Binding-site contacts:
Ligand atom CD2 contacts residue LEU115 of chain 1.A at 4.1 Å (hydrophobic).
Ligand atom CE1 contacts residue LEU164 of chain 1.A at 4.0 Å (hydrophobic).
Ligand atom NE2 contacts residue ALA60 of chain 1.A at 3.8 Å.
Ligand atom NT contacts residue ALA60 of chain 1.A at 4.2 Å.
Ligand atom CG contacts residue ALA60 of chain 1.A at 4.2 Å (hydrophobic).
Ligand atom ND1 contacts residue LYS62 of chain 1.A at 4.2 Å.
Ligand atom CE1 contacts residue ALA60 of chain 1.A at 3.8 Å (hydrophobic).
Ligand atom CD2 contacts residue MET116 of chain 1.A at 3.6 Å (hydrophobic).
Ligand atom CE1 contacts residue ASP114 of chain 1.A at 3.9 Å.
Ligand atom NT contacts residue LYS62 of chain 1.A at 4.4 Å.
Ligand atom NE2 contacts residue LEU164 of chain 1.A at 4.4 Å.
Ligand atom NT contacts residue ASP114 of chain 1.A at 3.6 Å.
Ligand atom NE2 contacts residue LEU115 of chain 1.A at 4.2 Å.
Ligand atom CD2 contacts residue ALA60 of chain 1.A at 4.0 Å (hydrophobic).
Ligand atom CE1 contacts residue GLN113 of chain 1.A at 4.5 Å.
Ligand atom NT contacts residue LEU164 of chain 1.A at 3.5 Å.
Ligand atom NE2 contacts residue ASP114 of chain 1.A at 3.6 Å (salt-bridge).
Ligand atom NE2 contacts residue MET116 of chain 1.A at 3.3 Å (h-bond).
Ligand atom ND1 contacts residue ALA60 of chain 1.A at 4.0 Å.
Ligand atom NT contacts residue GLN113 of chain 1.A at 3.4 Å (h-bond).

Sequence of chain 1.A:
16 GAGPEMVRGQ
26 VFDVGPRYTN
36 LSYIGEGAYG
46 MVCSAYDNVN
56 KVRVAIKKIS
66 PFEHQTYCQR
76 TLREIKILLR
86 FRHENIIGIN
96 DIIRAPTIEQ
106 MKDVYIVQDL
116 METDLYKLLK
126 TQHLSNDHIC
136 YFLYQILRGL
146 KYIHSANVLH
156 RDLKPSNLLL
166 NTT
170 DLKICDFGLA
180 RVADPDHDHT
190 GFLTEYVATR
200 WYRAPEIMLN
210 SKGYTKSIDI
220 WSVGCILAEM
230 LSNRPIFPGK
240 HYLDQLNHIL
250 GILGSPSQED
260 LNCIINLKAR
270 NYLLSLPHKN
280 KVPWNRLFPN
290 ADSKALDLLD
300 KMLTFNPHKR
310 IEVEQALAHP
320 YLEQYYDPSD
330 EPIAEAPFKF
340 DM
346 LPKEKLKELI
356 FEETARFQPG

A protein and the small-molecule ligand that binds it are described below.
Small molecule (SMILES): Nc1ncc[nH]1